Sequence of chain 1.L:
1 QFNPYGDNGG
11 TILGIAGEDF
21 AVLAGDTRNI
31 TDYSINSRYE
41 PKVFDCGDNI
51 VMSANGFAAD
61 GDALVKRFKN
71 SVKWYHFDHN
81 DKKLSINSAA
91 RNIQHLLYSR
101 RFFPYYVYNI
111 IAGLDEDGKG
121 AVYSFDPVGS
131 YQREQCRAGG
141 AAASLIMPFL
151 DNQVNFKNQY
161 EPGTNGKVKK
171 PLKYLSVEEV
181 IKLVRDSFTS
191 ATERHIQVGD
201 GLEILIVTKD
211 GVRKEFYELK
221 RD

Binding-site contacts:
Ligand atom C47 contacts residue MES1 of chain 1.RA at 3.6 Å.
Ligand atom O21 contacts residue GLY47 of chain 1.V at 3.0 Å (h-bond).
Ligand atom C12 contacts residue MES1 of chain 1.RA at 3.0 Å.
Ligand atom C10 contacts residue GLY168 of chain 1.V at 3.6 Å.
Ligand atom C7 contacts residue THR1 of chain 1.V at 2.6 Å.
Ligand atom C2 contacts residue THR52 of chain 1.V at 3.5 Å.
Ligand atom N28 contacts residue ASP125 of chain 1.W at 3.1 Å (salt-bridge).
Ligand atom O37 contacts residue GLN22 of chain 1.V at 3.6 Å.
Ligand atom C12 contacts residue THR1 of chain 1.V at 2.5 Å.
Ligand atom C44 contacts residue MES1 of chain 1.RA at 3.4 Å.
Ligand atom C23 contacts residue GLY47 of chain 1.V at 3.6 Å.
Ligand atom C4 contacts residue ALA49 of chain 1.V at 3.6 Å (hydrophobic).
Ligand atom C10 contacts residue MES1 of chain 1.RA at 3.6 Å.
Ligand atom C11 contacts residue GLY168 of chain 1.V at 3.2 Å.
Ligand atom C1 contacts residue GLY45 of chain 1.V at 3.7 Å.
Ligand atom C35 contacts residue THR48 of chain 1.V at 3.5 Å.
Ligand atom O39 contacts residue ALA49 of chain 1.V at 3.0 Å (h-bond).
Ligand atom C3 contacts residue GLU53 of chain 1.V at 3.7 Å.
Ligand atom C11 contacts residue THR1 of chain 1.V at 2.5 Å.
Ligand atom C4 contacts residue CYS31 of chain 1.V at 3.5 Å (hydrophobic).
Ligand atom O13 contacts residue THR21 of chain 1.V at 3.4 Å (h-bond).
Ligand atom N25 contacts residue THR21 of chain 1.V at 3.0 Å (h-bond).
Ligand atom C9 contacts residue THR1 of chain 1.V at 1.4 Å.
Ligand atom N22 contacts residue THR1 of chain 1.V at 3.7 Å.
Ligand atom C1 contacts residue THR52 of chain 1.V at 3.6 Å.
Ligand atom O49 contacts residue SER20 of chain 1.V at 3.4 Å.
Ligand atom C24 contacts residue GLY47 of chain 1.V at 3.4 Å.
Ligand atom O21 contacts residue THR1 of chain 1.V at 2.3 Å (h-bond).
Ligand atom C43 contacts residue MES1 of chain 1.RA at 3.6 Å.
Ligand atom N22 contacts residue GLY47 of chain 1.V at 2.9 Å (h-bond).
Ligand atom C48 contacts residue GLY47 of chain 1.V at 3.4 Å.
Ligand atom O21 contacts residue ALA46 of chain 1.V at 3.6 Å.
Ligand atom C11 contacts residue ARG19 of chain 1.V at 3.4 Å.
Ligand atom O13 contacts residue THR1 of chain 1.V at 3.2 Å (h-bond).
Ligand atom C8 contacts residue THR1 of chain 1.V at 2.4 Å.
Ligand atom O21 contacts residue MES1 of chain 1.RA at 2.7 Å (h-bond).
Ligand atom C27 contacts residue THR21 of chain 1.V at 3.6 Å.
Ligand atom C10 contacts residue THR1 of chain 1.V at 1.5 Å.
Ligand atom C3 contacts residue ALA49 of chain 1.V at 3.6 Å (hydrophobic).
Ligand atom O49 contacts residue THR21 of chain 1.V at 3.0 Å (h-bond).

Sequence of chain 1.V:
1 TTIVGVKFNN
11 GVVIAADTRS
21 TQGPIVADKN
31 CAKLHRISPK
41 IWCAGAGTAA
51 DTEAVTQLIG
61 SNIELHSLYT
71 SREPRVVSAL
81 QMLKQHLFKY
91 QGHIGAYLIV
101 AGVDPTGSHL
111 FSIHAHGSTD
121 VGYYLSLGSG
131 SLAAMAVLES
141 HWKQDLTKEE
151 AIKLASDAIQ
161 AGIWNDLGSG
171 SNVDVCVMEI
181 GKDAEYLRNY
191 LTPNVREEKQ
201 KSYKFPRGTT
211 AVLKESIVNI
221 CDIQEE

Sequence of chain 1.W:
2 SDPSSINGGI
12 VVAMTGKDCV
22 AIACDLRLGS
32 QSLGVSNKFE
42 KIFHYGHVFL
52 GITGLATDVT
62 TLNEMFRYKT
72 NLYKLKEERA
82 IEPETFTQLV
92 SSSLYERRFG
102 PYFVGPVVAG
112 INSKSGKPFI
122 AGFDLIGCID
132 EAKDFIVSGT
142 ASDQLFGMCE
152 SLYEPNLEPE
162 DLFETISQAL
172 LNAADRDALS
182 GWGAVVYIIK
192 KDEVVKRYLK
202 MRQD

A small-molecule ligand and the protein it binds are described below.
Small molecule (SMILES): COc1ccc(C[C@H](NC(=O)[C@H](C)NC(=O)CN2CCOCC2)C(=O)N[C@@H](Cc2ccccc2)[C@@H](O)[C@H](C)CO)cc1